Sequence of chain 1.A:
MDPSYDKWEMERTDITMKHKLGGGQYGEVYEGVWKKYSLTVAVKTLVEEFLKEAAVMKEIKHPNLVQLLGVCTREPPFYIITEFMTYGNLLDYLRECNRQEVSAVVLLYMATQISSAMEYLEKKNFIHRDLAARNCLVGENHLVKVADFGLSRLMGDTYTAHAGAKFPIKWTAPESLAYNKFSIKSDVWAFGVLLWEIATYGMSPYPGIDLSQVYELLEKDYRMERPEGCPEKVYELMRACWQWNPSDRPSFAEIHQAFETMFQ

This small molecule binds to this protein.
Small molecule (SMILES): Cc1ccc(NC(=O)c2ccc(CN3CCN(C)CC3)cc2)cc1Nc1nccc(-c2cccnc2)n1

Binding-site contacts:
Ligand atom C29 contacts residue GLU64 of chain 1.A at 3.5 Å.
Ligand atom N51 contacts residue ILE138 of chain 1.A at 2.9 Å (h-bond).
Ligand atom N13 contacts residue THR93 of chain 1.A at 3.0 Å (h-bond).
Ligand atom C53 contacts residue ASP159 of chain 1.A at 3.3 Å.
Ligand atom C14 contacts residue THR93 of chain 1.A at 3.5 Å.
Ligand atom N3 contacts residue MET96 of chain 1.A at 2.9 Å (h-bond).
Ligand atom N21 contacts residue GLU64 of chain 1.A at 3.0 Å (salt-bridge).
Ligand atom C5 contacts residue LEU26 of chain 1.A at 3.6 Å (hydrophobic).
Ligand atom C20 contacts residue ALA47 of chain 1.A at 3.6 Å (hydrophobic).
Ligand atom C22 contacts residue ASP159 of chain 1.A at 3.5 Å.
Ligand atom C25 contacts residue ASP159 of chain 1.A at 3.5 Å.
Ligand atom C12 contacts residue PHE160 of chain 1.A at 3.5 Å (hydrophobic).
Ligand atom O29 contacts residue ASP159 of chain 1.A at 2.9 Å (salt-bridge).
Ligand atom C17 contacts residue GLU64 of chain 1.A at 3.2 Å.
Ligand atom N3 contacts residue PHE95 of chain 1.A at 3.6 Å.
Ligand atom C20 contacts residue ILE91 of chain 1.A at 3.7 Å (hydrophobic).
Ligand atom C50 contacts residue ILE138 of chain 1.A at 3.2 Å (hydrophobic).
Ligand atom N10 contacts residue PHE160 of chain 1.A at 3.2 Å.
Ligand atom C20 contacts residue LYS49 of chain 1.A at 3.5 Å.
Ligand atom C11 contacts residue PHE160 of chain 1.A at 3.2 Å (hydrophobic).
Ligand atom O29 contacts residue ALA158 of chain 1.A at 3.4 Å.
Ligand atom C2 contacts residue PHE95 of chain 1.A at 3.6 Å (hydrophobic).
Ligand atom N8 contacts residue ALA47 of chain 1.A at 3.6 Å.
Ligand atom C19 contacts residue THR93 of chain 1.A at 3.5 Å.
Ligand atom C20 contacts residue THR93 of chain 1.A at 3.7 Å.
Ligand atom C18 contacts residue ILE91 of chain 1.A at 3.7 Å (hydrophobic).
Ligand atom C49 contacts residue ILE138 of chain 1.A at 3.4 Å (hydrophobic).
Ligand atom O29 contacts residue VAL77 of chain 1.A at 3.2 Å.
Ligand atom C2 contacts residue MET96 of chain 1.A at 3.0 Å (hydrophobic).
Ligand atom C54 contacts residue HIS139 of chain 1.A at 3.6 Å.
Ligand atom C9 contacts residue PHE160 of chain 1.A at 3.5 Å (hydrophobic).
Ligand atom C6 contacts residue LEU26 of chain 1.A at 3.6 Å (hydrophobic).
Ligand atom C16 contacts residue GLU64 of chain 1.A at 3.5 Å.
Ligand atom C52 contacts residue ASP159 of chain 1.A at 3.3 Å.
Ligand atom C17 contacts residue MET68 of chain 1.A at 3.7 Å (hydrophobic).
Ligand atom C52 contacts residue HIS139 of chain 1.A at 3.1 Å.
Ligand atom N21 contacts residue MET68 of chain 1.A at 3.4 Å (h-bond).
Ligand atom C18 contacts residue LYS49 of chain 1.A at 3.6 Å.
Ligand atom C53 contacts residue HIS139 of chain 1.A at 3.6 Å.
Ligand atom N51 contacts residue HIS139 of chain 1.A at 3.2 Å (h-bond).